The small molecule below binds the protein below.
Small molecule (SMILES): Cc1cn([C@H]2C[C@H](O)[C@@H](COP(=O)(O)NP(=O)(O)OP(=O)(O)O)O2)c(=O)[nH]c1=O

Binding-site contacts:
Ligand atom PA contacts residue MN1 of chain 1.F at 3.4 Å.
Ligand atom C2' contacts residue TYR271 of chain 1.A at 3.5 Å (hydrophobic).
Ligand atom C4 contacts residue ASP276 of chain 1.A at 3.4 Å.
Ligand atom O1G contacts residue ASP190 of chain 1.A at 2.9 Å (salt-bridge).
Ligand atom O2A contacts residue ASP192 of chain 1.A at 3.0 Å (salt-bridge).
Ligand atom O2A contacts residue MN1 of chain 1.E at 2.5 Å.
Ligand atom C2 contacts residue ASP276 of chain 1.A at 3.1 Å.
Ligand atom O4' contacts residue TYR271 of chain 1.A at 3.6 Å.
Ligand atom PA contacts residue MN1 of chain 1.E at 3.5 Å.
Ligand atom PG contacts residue MN1 of chain 1.F at 3.3 Å.
Ligand atom C2' contacts residue GLY274 of chain 1.A at 3.5 Å.
Ligand atom O3B contacts residue SER180 of chain 1.A at 3.6 Å.
Ligand atom O3G contacts residue GLY189 of chain 1.A at 2.8 Å (h-bond).
Ligand atom O2B contacts residue SER180 of chain 1.A at 3.5 Å (h-bond).
Ligand atom C4' contacts residue PHE272 of chain 1.A at 3.3 Å (hydrophobic).
Ligand atom O1B contacts residue GLY179 of chain 1.A at 3.3 Å.
Ligand atom C1' contacts residue TYR271 of chain 1.A at 3.2 Å (hydrophobic).
Ligand atom O1G contacts residue MN1 of chain 1.F at 2.2 Å.
Ligand atom PG contacts residue SER180 of chain 1.A at 3.5 Å.
Ligand atom O1B contacts residue MN1 of chain 1.F at 2.2 Å.
Ligand atom PB contacts residue MN1 of chain 1.F at 3.2 Å.
Ligand atom O3G contacts residue SER180 of chain 1.A at 2.5 Å (h-bond).
Ligand atom N3 contacts residue TYR271 of chain 1.A at 3.2 Å (h-bond).
Ligand atom C5' contacts residue PHE272 of chain 1.A at 3.6 Å (hydrophobic).
Ligand atom O2A contacts residue MN1 of chain 1.F at 2.1 Å.
Ligand atom O1B contacts residue ASP192 of chain 1.A at 3.1 Å (salt-bridge).
Ligand atom O3B contacts residue MN1 of chain 1.F at 3.6 Å.
Ligand atom C2 contacts residue TYR271 of chain 1.A at 3.2 Å (hydrophobic).
Ligand atom O2 contacts residue ASN279 of chain 1.A at 2.9 Å (h-bond).
Ligand atom O4' contacts residue PHE272 of chain 1.A at 3.3 Å.
Ligand atom O2A contacts residue ASP190 of chain 1.A at 3.4 Å (salt-bridge).
Ligand atom N1 contacts residue ASP276 of chain 1.A at 3.6 Å.
Ligand atom O1B contacts residue SER180 of chain 1.A at 3.0 Å (h-bond).
Ligand atom O3G contacts residue ARG149 of chain 1.A at 3.6 Å (salt-bridge).
Ligand atom O3G contacts residue SER188 of chain 1.A at 3.4 Å.
Ligand atom N3 contacts residue ASP276 of chain 1.A at 3.0 Å (salt-bridge).
Ligand atom O3' contacts residue ARG183 of chain 1.A at 3.2 Å (salt-bridge).
Ligand atom O2B contacts residue ARG183 of chain 1.A at 2.9 Å (salt-bridge).
Ligand atom O2 contacts residue TYR271 of chain 1.A at 3.2 Å.
Ligand atom O2 contacts residue ASP276 of chain 1.A at 3.5 Å (salt-bridge).

Sequence of chain 1.A:
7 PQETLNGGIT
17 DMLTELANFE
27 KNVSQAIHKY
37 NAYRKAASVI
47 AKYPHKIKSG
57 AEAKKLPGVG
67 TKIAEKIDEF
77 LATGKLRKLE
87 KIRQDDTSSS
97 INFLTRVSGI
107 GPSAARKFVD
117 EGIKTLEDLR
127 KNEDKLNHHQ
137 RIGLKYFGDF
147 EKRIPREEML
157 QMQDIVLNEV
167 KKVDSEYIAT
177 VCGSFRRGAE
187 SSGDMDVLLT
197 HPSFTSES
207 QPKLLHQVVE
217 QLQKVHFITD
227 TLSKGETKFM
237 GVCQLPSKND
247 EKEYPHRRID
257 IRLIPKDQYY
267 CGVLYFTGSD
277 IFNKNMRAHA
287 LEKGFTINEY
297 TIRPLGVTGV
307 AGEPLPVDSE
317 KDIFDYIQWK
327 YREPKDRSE